Binding-site contacts:
Ligand atom C5 contacts residue ASN19 of chain 47.T at 3.8 Å.
Ligand atom C7 contacts residue ASN19 of chain 47.T at 3.6 Å.
Ligand atom O5 contacts residue ASN19 of chain 47.T at 2.8 Å (h-bond).
Ligand atom N2 contacts residue ASN19 of chain 47.T at 3.1 Å (h-bond).
Ligand atom C1 contacts residue ASN19 of chain 47.T at 1.7 Å.
Ligand atom O7 contacts residue ASN19 of chain 47.T at 4.1 Å.
Ligand atom C3 contacts residue ASN19 of chain 47.T at 4.1 Å.
Ligand atom C2 contacts residue ASN19 of chain 47.T at 3.0 Å.
Ligand atom C8 contacts residue ASN19 of chain 47.T at 4.3 Å.

This small molecule binds to this protein.
Small molecule (SMILES): CC(=O)N[C@H]1[C@H](O[C@H]2[C@H](O)[C@@H](NC(C)=O)CO[C@@H]2CO)O[C@H](CO)[C@@H](O)[C@@H]1O

Sequence of chain 47.T:
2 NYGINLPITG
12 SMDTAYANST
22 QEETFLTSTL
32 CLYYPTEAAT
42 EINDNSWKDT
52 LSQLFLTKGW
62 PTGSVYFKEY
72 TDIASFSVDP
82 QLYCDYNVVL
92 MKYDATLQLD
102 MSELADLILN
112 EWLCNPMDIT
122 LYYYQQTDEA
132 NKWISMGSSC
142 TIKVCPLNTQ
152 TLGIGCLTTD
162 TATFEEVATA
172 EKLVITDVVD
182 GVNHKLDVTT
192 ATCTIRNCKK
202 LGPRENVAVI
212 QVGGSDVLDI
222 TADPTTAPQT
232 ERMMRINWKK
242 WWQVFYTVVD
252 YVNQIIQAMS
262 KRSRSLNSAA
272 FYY